Binding-site contacts:
Ligand atom C2 contacts residue ASN204 of chain 1.C at 2.4 Å.
Ligand atom C5 contacts residue THR206 of chain 1.C at 4.1 Å.
Ligand atom C8 contacts residue HIS321 of chain 1.C at 3.9 Å.
Ligand atom O5 contacts residue THR206 of chain 1.C at 4.1 Å.
Ligand atom C7 contacts residue ILE242 of chain 1.C at 4.2 Å (hydrophobic).
Ligand atom C8 contacts residue ASN204 of chain 1.C at 4.2 Å.
Ligand atom C8 contacts residue SER244 of chain 1.C at 3.5 Å.
Ligand atom O7 contacts residue ILE242 of chain 1.C at 3.8 Å.
Ligand atom C8 contacts residue ARG243 of chain 1.C at 4.2 Å.
Ligand atom O5 contacts residue ASN204 of chain 1.C at 2.4 Å (h-bond).
Ligand atom N2 contacts residue ASN204 of chain 1.C at 2.9 Å (h-bond).
Ligand atom O6 contacts residue GLY207 of chain 1.C at 4.2 Å.
Ligand atom C8 contacts residue ILE242 of chain 1.C at 3.8 Å (hydrophobic).
Ligand atom O7 contacts residue ASN204 of chain 1.C at 2.8 Å (h-bond).
Ligand atom C4 contacts residue ASN204 of chain 1.C at 4.2 Å.
Ligand atom O7 contacts residue HIS321 of chain 1.C at 3.2 Å.
Ligand atom C7 contacts residue ASN204 of chain 1.C at 3.0 Å.
Ligand atom C3 contacts residue ASN204 of chain 1.C at 3.8 Å.
Ligand atom C1 contacts residue THR206 of chain 1.C at 3.6 Å.
Ligand atom C5 contacts residue ASN204 of chain 1.C at 3.7 Å.
Ligand atom O6 contacts residue THR206 of chain 1.C at 4.0 Å.
Ligand atom C7 contacts residue HIS321 of chain 1.C at 3.7 Å.
Ligand atom C1 contacts residue ASN204 of chain 1.C at 1.4 Å.
Ligand atom C8 contacts residue ILE247 of chain 1.C at 4.2 Å (hydrophobic).
Ligand atom O6 contacts residue PRO208 of chain 1.C at 4.3 Å.

Sequence of chain 1.C:
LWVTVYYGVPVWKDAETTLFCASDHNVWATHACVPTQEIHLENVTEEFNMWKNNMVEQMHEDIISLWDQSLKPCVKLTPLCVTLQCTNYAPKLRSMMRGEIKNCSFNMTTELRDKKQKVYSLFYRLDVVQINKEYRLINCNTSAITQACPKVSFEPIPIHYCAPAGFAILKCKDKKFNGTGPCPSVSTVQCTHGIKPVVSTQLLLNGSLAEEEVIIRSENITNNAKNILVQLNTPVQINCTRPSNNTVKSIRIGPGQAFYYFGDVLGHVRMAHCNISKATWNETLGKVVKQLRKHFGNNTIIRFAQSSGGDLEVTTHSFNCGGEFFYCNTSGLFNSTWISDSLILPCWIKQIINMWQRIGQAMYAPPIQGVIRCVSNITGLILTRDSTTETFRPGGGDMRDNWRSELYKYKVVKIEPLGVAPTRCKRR

The protein below binds the small molecule below.
Small molecule (SMILES): CC(=O)N[C@@H]1[C@@H](O)[C@H](O)[C@@H](CO)O[C@H]1O